Sequence of chain 1.B:
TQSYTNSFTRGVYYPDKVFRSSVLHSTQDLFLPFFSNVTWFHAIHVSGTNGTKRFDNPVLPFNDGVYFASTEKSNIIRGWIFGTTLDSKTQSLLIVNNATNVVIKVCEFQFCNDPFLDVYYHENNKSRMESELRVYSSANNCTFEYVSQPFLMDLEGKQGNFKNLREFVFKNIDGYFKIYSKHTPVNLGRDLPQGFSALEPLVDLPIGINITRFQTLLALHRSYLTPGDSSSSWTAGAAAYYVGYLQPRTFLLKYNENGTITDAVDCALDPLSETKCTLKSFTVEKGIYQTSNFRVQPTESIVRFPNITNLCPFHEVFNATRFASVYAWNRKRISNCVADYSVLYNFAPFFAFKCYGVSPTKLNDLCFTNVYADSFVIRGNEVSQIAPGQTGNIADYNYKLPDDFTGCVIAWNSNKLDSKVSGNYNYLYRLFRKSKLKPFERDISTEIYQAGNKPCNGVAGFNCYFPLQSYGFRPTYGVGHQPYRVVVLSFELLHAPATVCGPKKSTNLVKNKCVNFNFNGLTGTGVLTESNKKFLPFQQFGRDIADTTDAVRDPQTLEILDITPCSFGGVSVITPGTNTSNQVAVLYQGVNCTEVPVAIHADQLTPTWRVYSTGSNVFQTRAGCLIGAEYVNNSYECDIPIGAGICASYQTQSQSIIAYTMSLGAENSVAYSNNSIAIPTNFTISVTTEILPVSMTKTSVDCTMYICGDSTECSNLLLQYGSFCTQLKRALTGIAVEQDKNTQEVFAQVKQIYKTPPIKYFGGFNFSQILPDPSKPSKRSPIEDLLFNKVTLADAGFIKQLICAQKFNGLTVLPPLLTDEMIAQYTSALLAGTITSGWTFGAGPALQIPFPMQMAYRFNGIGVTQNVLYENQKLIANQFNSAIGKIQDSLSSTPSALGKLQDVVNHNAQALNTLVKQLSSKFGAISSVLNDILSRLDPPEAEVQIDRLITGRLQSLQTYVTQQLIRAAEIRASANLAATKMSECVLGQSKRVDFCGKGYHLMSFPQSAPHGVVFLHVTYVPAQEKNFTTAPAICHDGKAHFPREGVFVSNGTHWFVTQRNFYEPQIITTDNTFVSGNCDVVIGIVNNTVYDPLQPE

A protein and the small-molecule ligand that binds it are described below.
Small molecule (SMILES): CC(=O)N[C@@H]1[C@@H](O)[C@H](O)[C@@H](CO)O[C@H]1O

Binding-site contacts:
Ligand atom C6 contacts residue ASN161 of chain 1.B at 3.9 Å.
Ligand atom O7 contacts residue ASN162 of chain 1.B at 3.7 Å.
Ligand atom C4 contacts residue ASN162 of chain 1.B at 4.3 Å.
Ligand atom O6 contacts residue ASN161 of chain 1.B at 4.3 Å.
Ligand atom C3 contacts residue ASN162 of chain 1.B at 3.8 Å.
Ligand atom C1 contacts residue ASN161 of chain 1.B at 4.3 Å.
Ligand atom C1 contacts residue ASN162 of chain 1.B at 1.4 Å.
Ligand atom N2 contacts residue ASN162 of chain 1.B at 2.9 Å (h-bond).
Ligand atom C7 contacts residue ASN162 of chain 1.B at 3.5 Å.
Ligand atom O5 contacts residue ASN162 of chain 1.B at 2.4 Å (h-bond).
Ligand atom C2 contacts residue ASN162 of chain 1.B at 2.5 Å.
Ligand atom O5 contacts residue ASN161 of chain 1.B at 3.9 Å.
Ligand atom C5 contacts residue ASN162 of chain 1.B at 3.7 Å.